A small-molecule ligand and the protein it binds are described below.
Small molecule (SMILES): CC(C)C[C@@H]1NC(=O)[C@H](CCCN=C(N)N)NC(=O)[C@H](CCCN=C(N)N)NC(=O)[C@H]([C@@H](C)O)NC(=O)[C@H](CO)NC(=O)[C@H](CC(C)C)NC(=O)[C@H](CC(=O)O)NC(=O)[C@H](Cc2ccccc2)NC(=O)[C@H](CCC(N)=O)NC(=O)CCCCCCNC(=O)[C@H](CCCCN)NC1=O

Sequence of chain 1.D:
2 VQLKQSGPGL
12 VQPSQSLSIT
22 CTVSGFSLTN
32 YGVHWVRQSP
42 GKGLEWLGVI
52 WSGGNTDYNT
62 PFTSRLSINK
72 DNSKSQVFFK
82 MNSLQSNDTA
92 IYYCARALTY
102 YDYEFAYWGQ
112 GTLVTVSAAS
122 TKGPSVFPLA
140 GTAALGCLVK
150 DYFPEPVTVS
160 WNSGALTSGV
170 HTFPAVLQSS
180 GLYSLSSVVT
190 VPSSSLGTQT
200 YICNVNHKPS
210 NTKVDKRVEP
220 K

Binding-site contacts:
Ligand atom CD2 contacts residue ILE92 of chain 1.D at 3.6 Å (hydrophobic).
Ligand atom CD1 contacts residue GLN39 of chain 1.D at 3.5 Å.
Ligand atom NH1 contacts residue GLY42 of chain 1.C at 3.6 Å (h-bond).
Ligand atom NH2 contacts residue ALA84 of chain 1.C at 3.2 Å.
Ligand atom NH2 contacts residue LYS103 of chain 1.C at 3.6 Å.
Ligand atom CG contacts residue ASP85 of chain 1.C at 3.5 Å.
Ligand atom NH2 contacts residue ASP85 of chain 1.C at 3.0 Å (salt-bridge).
Ligand atom O contacts residue GLN38 of chain 1.C at 3.5 Å.
Ligand atom CD contacts residue PRO41 of chain 1.D at 3.4 Å (hydrophobic).
Ligand atom NH1 contacts residue THR40 of chain 1.C at 3.1 Å (h-bond).
Ligand atom CG contacts residue TYR87 of chain 1.C at 3.5 Å (hydrophobic).
Ligand atom CD1 contacts residue THR90 of chain 1.D at 3.5 Å.
Ligand atom CZ contacts residue GLN111 of chain 1.D at 3.1 Å.
Ligand atom O contacts residue ASN41 of chain 1.C at 3.4 Å (h-bond).
Ligand atom CZ contacts residue ASP85 of chain 1.C at 3.6 Å.
Ligand atom C6 contacts residue ILE10 of chain 1.C at 3.6 Å (hydrophobic).
Ligand atom CD contacts residue GLY42 of chain 1.C at 3.2 Å.
Ligand atom CG contacts residue ILE92 of chain 1.D at 3.5 Å (hydrophobic).
Ligand atom CA contacts residue ASP85 of chain 1.C at 3.3 Å.
Ligand atom NE contacts residue ASP85 of chain 1.C at 3.0 Å (salt-bridge).
Ligand atom NE2 contacts residue PRO41 of chain 1.D at 3.3 Å (h-bond).
Ligand atom CB contacts residue GLU154 of chain 1.D at 3.1 Å.
Ligand atom O contacts residue ASN41 of chain 1.C at 2.8 Å (h-bond).
Ligand atom CG contacts residue THR40 of chain 1.C at 3.6 Å.
Ligand atom CD contacts residue THR40 of chain 1.C at 3.5 Å.
Ligand atom OE1 contacts residue PRO41 of chain 1.D at 3.6 Å (h-bond).
Ligand atom NH2 contacts residue GLN111 of chain 1.D at 2.8 Å (h-bond).
Ligand atom O contacts residue PRO41 of chain 1.D at 3.3 Å.
Ligand atom O contacts residue LYS103 of chain 1.C at 3.2 Å (salt-bridge).
Ligand atom N contacts residue ASP85 of chain 1.C at 2.7 Å (salt-bridge).
Ligand atom CE1 contacts residue GLN39 of chain 1.D at 3.2 Å.
Ligand atom C7 contacts residue ILE10 of chain 1.C at 3.6 Å (hydrophobic).
Ligand atom C contacts residue ASP85 of chain 1.C at 3.4 Å.
Ligand atom OG contacts residue ALA174 of chain 1.D at 3.6 Å.
Ligand atom NE contacts residue ILE92 of chain 1.D at 3.4 Å.
Ligand atom CG2 contacts residue PRO173 of chain 1.D at 3.6 Å (hydrophobic).
Ligand atom CZ contacts residue GLN39 of chain 1.D at 3.3 Å.
Ligand atom NH1 contacts residue SER43 of chain 1.C at 3.5 Å (h-bond).
Ligand atom NH1 contacts residue GLN111 of chain 1.D at 2.6 Å (h-bond).
Ligand atom CD2 contacts residue TYR87 of chain 1.C at 3.4 Å (hydrophobic).

Sequence of chain 1.C:
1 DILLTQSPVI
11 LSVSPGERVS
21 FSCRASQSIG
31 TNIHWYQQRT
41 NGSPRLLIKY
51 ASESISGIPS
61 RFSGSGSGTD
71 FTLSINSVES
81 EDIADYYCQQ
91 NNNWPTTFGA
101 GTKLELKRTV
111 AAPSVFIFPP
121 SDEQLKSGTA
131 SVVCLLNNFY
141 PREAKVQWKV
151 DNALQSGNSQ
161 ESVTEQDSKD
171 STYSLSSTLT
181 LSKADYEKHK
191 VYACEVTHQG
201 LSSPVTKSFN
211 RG